The protein below binds the small molecule below.
Small molecule (SMILES): CC(=O)N[C@@H]1[C@@H](O)[C@H](O)[C@@H](CO)O[C@H]1O

Sequence of chain 1.D:
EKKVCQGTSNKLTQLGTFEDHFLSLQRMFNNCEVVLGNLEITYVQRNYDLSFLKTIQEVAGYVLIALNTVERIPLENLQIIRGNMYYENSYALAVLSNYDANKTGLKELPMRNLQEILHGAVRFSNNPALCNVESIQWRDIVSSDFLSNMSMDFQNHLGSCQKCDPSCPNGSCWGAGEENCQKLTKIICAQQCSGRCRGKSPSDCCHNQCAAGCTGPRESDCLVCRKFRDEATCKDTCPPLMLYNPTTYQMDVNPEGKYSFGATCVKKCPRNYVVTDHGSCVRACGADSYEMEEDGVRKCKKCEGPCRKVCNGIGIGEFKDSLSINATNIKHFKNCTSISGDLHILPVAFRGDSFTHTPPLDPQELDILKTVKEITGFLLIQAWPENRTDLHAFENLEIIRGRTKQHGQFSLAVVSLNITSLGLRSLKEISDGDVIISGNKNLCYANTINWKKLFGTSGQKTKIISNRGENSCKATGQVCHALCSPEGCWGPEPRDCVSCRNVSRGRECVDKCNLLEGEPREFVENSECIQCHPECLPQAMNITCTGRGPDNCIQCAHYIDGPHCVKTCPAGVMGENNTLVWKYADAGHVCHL

Binding-site contacts:
Ligand atom C5 contacts residue ASN57 of chain 1.D at 4.0 Å.
Ligand atom C1 contacts residue ASN57 of chain 1.D at 3.6 Å.
Ligand atom C6 contacts residue ASN57 of chain 1.D at 4.5 Å.
Ligand atom O7 contacts residue ASN56 of chain 1.D at 4.5 Å.
Ligand atom C8 contacts residue PHE78 of chain 1.D at 4.2 Å (hydrophobic).
Ligand atom C7 contacts residue ASN56 of chain 1.D at 4.0 Å.
Ligand atom O6 contacts residue ASN57 of chain 1.D at 4.1 Å.
Ligand atom N2 contacts residue ASN56 of chain 1.D at 2.9 Å (h-bond).
Ligand atom O5 contacts residue ASN56 of chain 1.D at 2.4 Å (h-bond).
Ligand atom C4 contacts residue ASN56 of chain 1.D at 4.2 Å.
Ligand atom C7 contacts residue GLN52 of chain 1.D at 3.6 Å.
Ligand atom C3 contacts residue ASN56 of chain 1.D at 3.8 Å.
Ligand atom O7 contacts residue GLN52 of chain 1.D at 3.2 Å (h-bond).
Ligand atom C1 contacts residue ASN56 of chain 1.D at 1.4 Å.
Ligand atom O5 contacts residue ASN57 of chain 1.D at 3.5 Å (h-bond).
Ligand atom C8 contacts residue GLN52 of chain 1.D at 3.4 Å.
Ligand atom C2 contacts residue ASN56 of chain 1.D at 2.5 Å.
Ligand atom C5 contacts residue ASN56 of chain 1.D at 3.7 Å.